This protein binds this small molecule.
Small molecule (SMILES): CC(=O)N[C@H]1[C@H](O[C@H]2[C@H](O)[C@@H](NC(C)=O)CO[C@@H]2CO[C@H]2O[C@@H](C)[C@@H](O)[C@@H](O)[C@@H]2O)O[C@H](CO)[C@@H](O)[C@@H]1O

Binding-site contacts:
Ligand atom C4 contacts residue ASN239 of chain 8.A at 4.3 Å.
Ligand atom C6 contacts residue LYS246 of chain 8.A at 3.9 Å.
Ligand atom C1 contacts residue ASN239 of chain 8.A at 1.5 Å.
Ligand atom C5 contacts residue ASN243 of chain 8.A at 3.5 Å.
Ligand atom C7 contacts residue ASN239 of chain 8.A at 3.9 Å.
Ligand atom C2 contacts residue ASN239 of chain 8.A at 2.6 Å.
Ligand atom O4 contacts residue LEU247 of chain 8.A at 4.0 Å.
Ligand atom C3 contacts residue ASN239 of chain 8.A at 3.8 Å.
Ligand atom N2 contacts residue TYR235 of chain 8.A at 3.8 Å.
Ligand atom C5 contacts residue ASN239 of chain 8.A at 3.8 Å.
Ligand atom C4 contacts residue PHE276 of chain 8.A at 3.3 Å (hydrophobic).
Ligand atom O3 contacts residue PHE276 of chain 8.A at 3.3 Å (h-bond).
Ligand atom C6 contacts residue ASN239 of chain 8.A at 4.3 Å.
Ligand atom O3 contacts residue PRO279 of chain 8.A at 4.2 Å.
Ligand atom C7 contacts residue TYR235 of chain 8.A at 4.2 Å (hydrophobic).
Ligand atom C8 contacts residue PRO279 of chain 8.A at 3.2 Å (hydrophobic).
Ligand atom C6 contacts residue LEU247 of chain 8.A at 3.9 Å (hydrophobic).
Ligand atom O2 contacts residue PRO279 of chain 8.A at 4.0 Å.
Ligand atom C6 contacts residue ASN243 of chain 8.A at 3.3 Å.
Ligand atom C5 contacts residue ASN243 of chain 8.A at 4.2 Å.
Ligand atom O5 contacts residue ASN243 of chain 8.A at 3.9 Å.
Ligand atom N2 contacts residue ASN239 of chain 8.A at 2.9 Å (h-bond).
Ligand atom C1 contacts residue ASN243 of chain 8.A at 4.0 Å.
Ligand atom O3 contacts residue VAL278 of chain 8.A at 4.0 Å.
Ligand atom C4 contacts residue ASN243 of chain 8.A at 4.3 Å.
Ligand atom N2 contacts residue PRO279 of chain 8.A at 4.3 Å.
Ligand atom C1 contacts residue ASN243 of chain 8.A at 3.4 Å.
Ligand atom O7 contacts residue TYR235 of chain 8.A at 3.5 Å.
Ligand atom O5 contacts residue ASN239 of chain 8.A at 2.5 Å (h-bond).
Ligand atom C6 contacts residue ASN243 of chain 8.A at 3.7 Å.
Ligand atom C4 contacts residue LEU247 of chain 8.A at 4.3 Å (hydrophobic).
Ligand atom O4 contacts residue PHE276 of chain 8.A at 3.5 Å (h-bond).
Ligand atom O5 contacts residue ASN243 of chain 8.A at 3.7 Å.
Ligand atom C3 contacts residue PHE276 of chain 8.A at 3.5 Å (hydrophobic).
Ligand atom O6 contacts residue ASN243 of chain 8.A at 4.2 Å.
Ligand atom O5 contacts residue LYS246 of chain 8.A at 4.3 Å.

Sequence of chain 8.A:
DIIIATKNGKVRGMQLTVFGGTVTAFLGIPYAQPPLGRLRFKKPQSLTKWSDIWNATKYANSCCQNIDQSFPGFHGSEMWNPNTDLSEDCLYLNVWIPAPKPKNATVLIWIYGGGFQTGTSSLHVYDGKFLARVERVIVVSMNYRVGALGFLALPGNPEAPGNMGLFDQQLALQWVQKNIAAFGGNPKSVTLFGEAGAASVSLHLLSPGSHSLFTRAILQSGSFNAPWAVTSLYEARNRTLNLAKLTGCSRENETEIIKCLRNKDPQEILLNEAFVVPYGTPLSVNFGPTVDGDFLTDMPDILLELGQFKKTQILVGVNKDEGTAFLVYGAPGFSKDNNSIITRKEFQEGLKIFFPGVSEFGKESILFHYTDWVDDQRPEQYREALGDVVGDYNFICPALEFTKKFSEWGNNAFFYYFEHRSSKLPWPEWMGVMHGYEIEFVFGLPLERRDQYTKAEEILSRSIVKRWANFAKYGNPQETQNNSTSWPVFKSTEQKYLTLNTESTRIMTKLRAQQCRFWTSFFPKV